This protein binds this small molecule.
Small molecule (SMILES): Nc1ncnc2c1ncn2[C@H]1C[C@H](O)[C@@H](COP(=O)(O)O)O1

Sequence of chain 1.Y:
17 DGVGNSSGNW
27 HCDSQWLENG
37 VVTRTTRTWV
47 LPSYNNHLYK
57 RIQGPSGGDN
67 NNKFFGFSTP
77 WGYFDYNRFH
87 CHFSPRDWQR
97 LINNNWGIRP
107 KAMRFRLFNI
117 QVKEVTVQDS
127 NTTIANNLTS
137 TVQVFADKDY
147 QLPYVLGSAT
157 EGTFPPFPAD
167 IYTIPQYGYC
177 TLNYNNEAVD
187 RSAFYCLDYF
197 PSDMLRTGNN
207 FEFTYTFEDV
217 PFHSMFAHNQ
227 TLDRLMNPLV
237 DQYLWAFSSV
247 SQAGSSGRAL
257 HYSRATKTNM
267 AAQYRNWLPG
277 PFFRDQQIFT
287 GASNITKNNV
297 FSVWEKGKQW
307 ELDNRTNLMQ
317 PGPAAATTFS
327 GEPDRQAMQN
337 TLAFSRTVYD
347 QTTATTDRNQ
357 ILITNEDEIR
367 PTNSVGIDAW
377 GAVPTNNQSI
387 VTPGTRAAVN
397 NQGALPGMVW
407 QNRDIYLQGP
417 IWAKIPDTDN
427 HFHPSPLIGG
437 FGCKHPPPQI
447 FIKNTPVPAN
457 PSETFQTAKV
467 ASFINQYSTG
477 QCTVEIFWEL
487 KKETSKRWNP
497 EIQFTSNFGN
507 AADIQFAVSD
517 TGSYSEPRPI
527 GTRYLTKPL

Sequence of chain 1.W:
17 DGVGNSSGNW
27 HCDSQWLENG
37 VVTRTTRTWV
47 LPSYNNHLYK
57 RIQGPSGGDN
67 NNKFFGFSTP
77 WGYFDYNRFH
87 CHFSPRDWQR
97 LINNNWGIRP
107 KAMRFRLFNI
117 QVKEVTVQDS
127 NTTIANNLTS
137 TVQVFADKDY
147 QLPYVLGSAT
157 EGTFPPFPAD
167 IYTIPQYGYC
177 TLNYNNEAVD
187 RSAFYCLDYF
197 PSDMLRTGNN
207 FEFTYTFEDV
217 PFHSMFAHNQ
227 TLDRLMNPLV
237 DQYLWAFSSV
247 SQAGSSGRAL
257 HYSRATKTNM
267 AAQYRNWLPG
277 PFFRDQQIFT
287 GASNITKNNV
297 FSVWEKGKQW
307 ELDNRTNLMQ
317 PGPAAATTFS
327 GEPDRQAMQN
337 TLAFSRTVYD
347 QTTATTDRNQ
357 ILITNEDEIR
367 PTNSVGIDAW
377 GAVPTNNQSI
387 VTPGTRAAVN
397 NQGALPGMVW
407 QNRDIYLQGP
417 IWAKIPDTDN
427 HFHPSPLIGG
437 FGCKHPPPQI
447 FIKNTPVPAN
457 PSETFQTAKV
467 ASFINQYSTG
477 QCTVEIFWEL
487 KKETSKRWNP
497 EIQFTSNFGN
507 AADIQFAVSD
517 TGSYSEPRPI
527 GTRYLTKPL

Binding-site contacts:
Ligand atom C6 contacts residue SER431 of chain 1.W at 3.8 Å.
Ligand atom C8 contacts residue ASP425 of chain 1.Y at 4.1 Å.
Ligand atom O2P contacts residue ASP425 of chain 1.Y at 3.2 Å (salt-bridge).
Ligand atom N6 contacts residue PRO432 of chain 1.W at 4.0 Å.
Ligand atom N1 contacts residue PRO217 of chain 1.W at 4.1 Å.
Ligand atom C2 contacts residue GLY438 of chain 1.W at 3.9 Å.
Ligand atom C6 contacts residue PRO430 of chain 1.W at 3.7 Å (hydrophobic).
Ligand atom O2P contacts residue HIS427 of chain 1.Y at 3.1 Å.
Ligand atom C5 contacts residue SER431 of chain 1.W at 4.0 Å.
Ligand atom C6 contacts residue PRO217 of chain 1.W at 4.0 Å (hydrophobic).
Ligand atom O2P contacts residue ASN426 of chain 1.Y at 3.3 Å.
Ligand atom N7 contacts residue SER431 of chain 1.W at 3.8 Å.
Ligand atom N6 contacts residue SER431 of chain 1.W at 3.3 Å.
Ligand atom C2' contacts residue HIS429 of chain 1.W at 3.7 Å.
Ligand atom P contacts residue ASP425 of chain 1.Y at 3.7 Å.
Ligand atom O4' contacts residue ASN426 of chain 1.Y at 4.0 Å.
Ligand atom C3' contacts residue HIS429 of chain 1.W at 3.7 Å.
Ligand atom C5' contacts residue HIS429 of chain 1.W at 3.1 Å.
Ligand atom C4' contacts residue HIS429 of chain 1.W at 3.9 Å.
Ligand atom N1 contacts residue GLY438 of chain 1.W at 3.7 Å.
Ligand atom C2 contacts residue PRO430 of chain 1.W at 3.8 Å (hydrophobic).
Ligand atom N1 contacts residue PRO430 of chain 1.W at 3.5 Å (h-bond).
Ligand atom N6 contacts residue GLY438 of chain 1.W at 4.2 Å.
Ligand atom N7 contacts residue ASN408 of chain 1.W at 3.5 Å (h-bond).
Ligand atom N9 contacts residue PRO217 of chain 1.W at 4.2 Å.
Ligand atom N6 contacts residue ASN408 of chain 1.W at 3.9 Å.
Ligand atom C5 contacts residue PRO217 of chain 1.W at 3.8 Å (hydrophobic).
Ligand atom N9 contacts residue ASN426 of chain 1.Y at 4.1 Å.
Ligand atom C2' contacts residue PRO430 of chain 1.W at 3.5 Å (hydrophobic).
Ligand atom C4 contacts residue PRO217 of chain 1.W at 3.8 Å (hydrophobic).
Ligand atom N3 contacts residue PRO430 of chain 1.W at 4.1 Å.
Ligand atom N6 contacts residue GLY436 of chain 1.W at 3.8 Å.
Ligand atom N3 contacts residue PRO217 of chain 1.W at 3.9 Å.
Ligand atom O5' contacts residue HIS429 of chain 1.W at 4.2 Å.
Ligand atom C2 contacts residue PRO217 of chain 1.W at 3.8 Å (hydrophobic).
Ligand atom O4' contacts residue HIS429 of chain 1.W at 4.0 Å.
Ligand atom N6 contacts residue PRO430 of chain 1.W at 4.1 Å.
Ligand atom N7 contacts residue ASN426 of chain 1.Y at 3.5 Å (h-bond).
Ligand atom C5' contacts residue HIS427 of chain 1.Y at 4.0 Å.
Ligand atom C8 contacts residue ASN426 of chain 1.Y at 3.0 Å.